Sequence of chain 1.A:
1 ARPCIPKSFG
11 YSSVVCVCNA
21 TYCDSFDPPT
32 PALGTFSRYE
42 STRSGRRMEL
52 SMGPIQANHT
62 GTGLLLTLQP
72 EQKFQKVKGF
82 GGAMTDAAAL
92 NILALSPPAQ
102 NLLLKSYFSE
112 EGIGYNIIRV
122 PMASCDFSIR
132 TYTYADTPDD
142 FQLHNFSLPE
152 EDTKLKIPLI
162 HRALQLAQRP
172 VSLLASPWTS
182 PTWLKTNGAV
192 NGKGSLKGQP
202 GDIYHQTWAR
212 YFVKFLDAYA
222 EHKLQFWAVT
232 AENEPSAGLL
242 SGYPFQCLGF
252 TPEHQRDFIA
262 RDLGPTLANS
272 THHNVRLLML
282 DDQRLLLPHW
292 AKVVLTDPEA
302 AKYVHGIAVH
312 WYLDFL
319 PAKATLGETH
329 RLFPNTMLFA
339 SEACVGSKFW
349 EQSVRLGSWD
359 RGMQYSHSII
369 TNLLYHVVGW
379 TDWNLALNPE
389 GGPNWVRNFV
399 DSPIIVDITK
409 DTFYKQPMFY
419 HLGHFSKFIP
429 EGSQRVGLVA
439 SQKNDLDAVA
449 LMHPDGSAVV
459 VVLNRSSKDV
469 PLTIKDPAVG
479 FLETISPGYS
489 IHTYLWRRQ

Binding-site contacts:
Ligand atom C7 contacts residue ASN146 of chain 1.A at 3.4 Å.
Ligand atom C6 contacts residue HIS145 of chain 1.A at 3.7 Å.
Ligand atom C5 contacts residue ASN146 of chain 1.A at 3.7 Å.
Ligand atom C4 contacts residue ASN146 of chain 1.A at 4.2 Å.
Ligand atom N2 contacts residue ASN146 of chain 1.A at 3.0 Å (h-bond).
Ligand atom O7 contacts residue ASN146 of chain 1.A at 3.4 Å (h-bond).
Ligand atom O6 contacts residue HIS145 of chain 1.A at 3.0 Å.
Ligand atom C2 contacts residue ASN146 of chain 1.A at 2.4 Å.
Ligand atom O5 contacts residue ASN146 of chain 1.A at 2.4 Å (h-bond).
Ligand atom C8 contacts residue ASN146 of chain 1.A at 4.4 Å.
Ligand atom C3 contacts residue ASN146 of chain 1.A at 3.8 Å.
Ligand atom O5 contacts residue HIS145 of chain 1.A at 4.1 Å.
Ligand atom C5 contacts residue HIS145 of chain 1.A at 4.4 Å.
Ligand atom C7 contacts residue THR138 of chain 1.A at 4.3 Å.
Ligand atom O7 contacts residue THR138 of chain 1.A at 4.4 Å.
Ligand atom C1 contacts residue ASN146 of chain 1.A at 1.4 Å.
Ligand atom C8 contacts residue THR138 of chain 1.A at 3.9 Å.

This small molecule binds to this protein.
Small molecule (SMILES): CC(=O)N[C@@H]1[C@@H](O)[C@H](O)[C@@H](CO)O[C@H]1O